This small molecule binds to this protein.
Small molecule (SMILES): N[C@@H](Cc1ccccc1)C(=O)NCC=O

Sequence of chain 8.QA:
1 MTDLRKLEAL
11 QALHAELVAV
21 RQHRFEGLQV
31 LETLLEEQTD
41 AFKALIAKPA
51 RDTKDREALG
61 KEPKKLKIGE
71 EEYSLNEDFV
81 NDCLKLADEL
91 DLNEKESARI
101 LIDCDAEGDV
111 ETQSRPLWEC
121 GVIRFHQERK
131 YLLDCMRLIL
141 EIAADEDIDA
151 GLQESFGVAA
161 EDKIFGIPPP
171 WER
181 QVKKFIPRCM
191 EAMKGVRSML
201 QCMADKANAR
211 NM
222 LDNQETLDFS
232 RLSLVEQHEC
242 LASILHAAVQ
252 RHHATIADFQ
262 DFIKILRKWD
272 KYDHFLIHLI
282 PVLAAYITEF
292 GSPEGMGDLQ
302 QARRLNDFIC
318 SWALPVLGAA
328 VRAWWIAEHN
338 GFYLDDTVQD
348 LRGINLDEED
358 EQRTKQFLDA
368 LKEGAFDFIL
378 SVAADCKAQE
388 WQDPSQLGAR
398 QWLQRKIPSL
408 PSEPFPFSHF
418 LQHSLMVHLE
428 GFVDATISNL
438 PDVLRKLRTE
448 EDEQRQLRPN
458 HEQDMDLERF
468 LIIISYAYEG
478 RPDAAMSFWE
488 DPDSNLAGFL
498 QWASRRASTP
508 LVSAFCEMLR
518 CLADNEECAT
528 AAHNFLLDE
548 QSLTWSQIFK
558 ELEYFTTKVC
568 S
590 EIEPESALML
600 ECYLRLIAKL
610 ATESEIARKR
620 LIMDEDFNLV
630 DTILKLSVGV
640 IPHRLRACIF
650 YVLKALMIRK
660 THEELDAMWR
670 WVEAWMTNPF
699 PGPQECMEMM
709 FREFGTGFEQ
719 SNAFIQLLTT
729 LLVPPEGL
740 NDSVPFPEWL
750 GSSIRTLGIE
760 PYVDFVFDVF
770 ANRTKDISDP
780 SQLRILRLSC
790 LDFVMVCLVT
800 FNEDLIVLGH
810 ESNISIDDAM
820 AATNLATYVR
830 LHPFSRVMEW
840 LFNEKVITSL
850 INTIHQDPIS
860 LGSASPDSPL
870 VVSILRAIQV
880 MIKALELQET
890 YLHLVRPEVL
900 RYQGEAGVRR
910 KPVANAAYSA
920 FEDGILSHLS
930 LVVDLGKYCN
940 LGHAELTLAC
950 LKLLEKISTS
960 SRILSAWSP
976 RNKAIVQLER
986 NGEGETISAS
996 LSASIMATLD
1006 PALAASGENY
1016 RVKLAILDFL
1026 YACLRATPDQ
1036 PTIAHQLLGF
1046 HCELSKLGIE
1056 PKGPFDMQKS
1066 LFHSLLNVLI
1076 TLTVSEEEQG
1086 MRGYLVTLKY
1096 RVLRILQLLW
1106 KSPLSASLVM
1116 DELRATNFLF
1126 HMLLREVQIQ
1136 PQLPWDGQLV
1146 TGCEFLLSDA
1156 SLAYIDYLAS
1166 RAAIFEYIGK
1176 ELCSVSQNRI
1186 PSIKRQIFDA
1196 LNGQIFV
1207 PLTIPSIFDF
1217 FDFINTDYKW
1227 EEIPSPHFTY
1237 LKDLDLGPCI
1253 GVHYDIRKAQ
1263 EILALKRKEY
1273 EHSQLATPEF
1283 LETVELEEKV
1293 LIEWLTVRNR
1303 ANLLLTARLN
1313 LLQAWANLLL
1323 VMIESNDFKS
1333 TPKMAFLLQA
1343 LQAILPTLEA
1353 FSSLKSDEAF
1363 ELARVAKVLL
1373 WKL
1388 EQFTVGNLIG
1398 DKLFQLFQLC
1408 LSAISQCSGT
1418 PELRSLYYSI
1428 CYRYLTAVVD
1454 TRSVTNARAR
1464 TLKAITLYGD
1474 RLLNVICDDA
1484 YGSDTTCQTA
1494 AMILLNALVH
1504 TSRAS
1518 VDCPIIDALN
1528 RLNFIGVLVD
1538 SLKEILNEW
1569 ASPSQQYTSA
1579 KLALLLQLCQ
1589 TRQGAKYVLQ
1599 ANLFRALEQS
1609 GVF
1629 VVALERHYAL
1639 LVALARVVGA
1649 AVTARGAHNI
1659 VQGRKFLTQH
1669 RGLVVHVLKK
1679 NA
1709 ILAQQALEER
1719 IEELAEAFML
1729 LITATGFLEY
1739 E

Binding-site contacts:
Ligand atom N contacts residue ARG442 of chain 8.QA at 4.2 Å.
Ligand atom O contacts residue ASN492 of chain 8.QA at 4.2 Å.
Ligand atom CZ contacts residue PRO438 of chain 8.QA at 3.4 Å (hydrophobic).
Ligand atom CG contacts residue PHE496 of chain 8.QA at 4.0 Å (hydrophobic).
Ligand atom CG contacts residue ASN492 of chain 8.QA at 4.3 Å.
Ligand atom CB contacts residue GLY495 of chain 8.QA at 3.9 Å.
Ligand atom CD1 contacts residue PRO438 of chain 8.QA at 4.4 Å (hydrophobic).
Ligand atom CD2 contacts residue ARG442 of chain 8.QA at 3.5 Å.
Ligand atom CD1 contacts residue ASN492 of chain 8.QA at 3.9 Å.
Ligand atom CA contacts residue ASN492 of chain 8.QA at 3.3 Å.
Ligand atom N contacts residue SER491 of chain 8.QA at 4.1 Å.
Ligand atom CE2 contacts residue ARG442 of chain 8.QA at 3.6 Å.
Ligand atom CD2 contacts residue PRO438 of chain 8.QA at 4.4 Å (hydrophobic).
Ligand atom C contacts residue ASN492 of chain 8.QA at 4.0 Å.
Ligand atom CE1 contacts residue ILE434 of chain 8.QA at 3.9 Å (hydrophobic).
Ligand atom N contacts residue ASN492 of chain 8.QA at 3.3 Å (h-bond).
Ligand atom CZ contacts residue PHE496 of chain 8.QA at 3.9 Å (hydrophobic).
Ligand atom CB contacts residue PHE496 of chain 8.QA at 3.9 Å (hydrophobic).
Ligand atom CD1 contacts residue ILE434 of chain 8.QA at 4.1 Å (hydrophobic).
Ligand atom CE1 contacts residue PHE496 of chain 8.QA at 3.6 Å (hydrophobic).
Ligand atom CE1 contacts residue PRO438 of chain 8.QA at 3.8 Å (hydrophobic).
Ligand atom O contacts residue PRO438 of chain 8.QA at 4.0 Å.
Ligand atom CB contacts residue ASN492 of chain 8.QA at 3.8 Å.
Ligand atom CE2 contacts residue PRO438 of chain 8.QA at 3.7 Å (hydrophobic).
Ligand atom CA contacts residue ARG442 of chain 8.QA at 3.6 Å.
Ligand atom CG contacts residue GLY495 of chain 8.QA at 4.4 Å.
Ligand atom CD1 contacts residue PHE496 of chain 8.QA at 3.7 Å (hydrophobic).
Ligand atom C contacts residue ARG442 of chain 8.QA at 4.4 Å.
Ligand atom O contacts residue ARG442 of chain 8.QA at 4.3 Å.